Sequence of chain 1.A:
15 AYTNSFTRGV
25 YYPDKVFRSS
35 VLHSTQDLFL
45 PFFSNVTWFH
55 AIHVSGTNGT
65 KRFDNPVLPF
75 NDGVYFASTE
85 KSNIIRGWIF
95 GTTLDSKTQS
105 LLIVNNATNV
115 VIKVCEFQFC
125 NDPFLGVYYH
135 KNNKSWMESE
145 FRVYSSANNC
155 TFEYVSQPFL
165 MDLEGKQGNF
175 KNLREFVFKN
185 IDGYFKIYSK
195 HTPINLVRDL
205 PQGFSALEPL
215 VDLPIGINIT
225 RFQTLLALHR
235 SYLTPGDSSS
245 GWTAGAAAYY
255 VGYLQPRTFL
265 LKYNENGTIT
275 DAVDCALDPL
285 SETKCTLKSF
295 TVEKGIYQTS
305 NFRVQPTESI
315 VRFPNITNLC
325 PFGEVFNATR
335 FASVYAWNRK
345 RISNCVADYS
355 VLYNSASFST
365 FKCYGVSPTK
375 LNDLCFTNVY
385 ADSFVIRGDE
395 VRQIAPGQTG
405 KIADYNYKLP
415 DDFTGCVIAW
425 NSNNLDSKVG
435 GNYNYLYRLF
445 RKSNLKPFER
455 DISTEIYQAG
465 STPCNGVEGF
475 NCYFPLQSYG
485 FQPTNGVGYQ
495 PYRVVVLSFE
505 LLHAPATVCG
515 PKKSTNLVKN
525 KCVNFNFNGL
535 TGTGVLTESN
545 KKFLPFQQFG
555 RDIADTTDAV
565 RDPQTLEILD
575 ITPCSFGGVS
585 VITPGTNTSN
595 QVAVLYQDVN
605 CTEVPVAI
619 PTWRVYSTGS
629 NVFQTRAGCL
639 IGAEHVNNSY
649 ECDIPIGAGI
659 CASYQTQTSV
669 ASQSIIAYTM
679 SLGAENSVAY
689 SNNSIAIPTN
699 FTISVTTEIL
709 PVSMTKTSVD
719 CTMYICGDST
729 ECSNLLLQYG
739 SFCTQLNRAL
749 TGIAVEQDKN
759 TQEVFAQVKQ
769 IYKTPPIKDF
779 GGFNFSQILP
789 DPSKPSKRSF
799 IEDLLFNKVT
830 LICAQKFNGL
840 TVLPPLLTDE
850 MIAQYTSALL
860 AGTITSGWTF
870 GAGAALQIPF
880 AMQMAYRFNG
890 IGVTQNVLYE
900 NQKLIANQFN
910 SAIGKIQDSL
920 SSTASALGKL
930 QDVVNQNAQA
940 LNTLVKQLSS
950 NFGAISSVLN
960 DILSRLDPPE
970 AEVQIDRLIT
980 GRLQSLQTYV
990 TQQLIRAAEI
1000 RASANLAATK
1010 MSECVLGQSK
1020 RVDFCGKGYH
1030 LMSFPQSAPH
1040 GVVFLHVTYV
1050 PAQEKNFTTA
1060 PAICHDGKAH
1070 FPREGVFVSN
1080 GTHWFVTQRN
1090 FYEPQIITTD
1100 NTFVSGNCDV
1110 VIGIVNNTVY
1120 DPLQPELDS

Binding-site contacts:
Ligand atom C4 contacts residue ASN698 of chain 1.A at 4.2 Å.
Ligand atom C7 contacts residue GLN1052 of chain 1.A at 4.3 Å.
Ligand atom C5 contacts residue ASN698 of chain 1.A at 3.7 Å.
Ligand atom O7 contacts residue GLN1052 of chain 1.A at 3.9 Å.
Ligand atom O5 contacts residue GLN1052 of chain 1.A at 4.4 Å.
Ligand atom O5 contacts residue ASN698 of chain 1.A at 2.4 Å (h-bond).
Ligand atom N2 contacts residue ASN698 of chain 1.A at 2.9 Å (h-bond).
Ligand atom O7 contacts residue ASN906 of chain 1.A at 3.8 Å.
Ligand atom C2 contacts residue ASN698 of chain 1.A at 2.5 Å.
Ligand atom C7 contacts residue ASN698 of chain 1.A at 3.6 Å.
Ligand atom C1 contacts residue GLN1052 of chain 1.A at 4.4 Å.
Ligand atom C1 contacts residue ASN698 of chain 1.A at 1.4 Å.
Ligand atom C3 contacts residue ASN698 of chain 1.A at 3.8 Å.
Ligand atom O7 contacts residue ASN698 of chain 1.A at 3.8 Å.

This small molecule binds to this protein.
Small molecule (SMILES): CC(=O)N[C@H]1[C@H](O[C@H]2[C@H](O)[C@@H](NC(C)=O)CO[C@@H]2CO)O[C@H](CO)[C@@H](O)[C@@H]1O